This protein binds this small molecule.
Small molecule (SMILES): C[C@@H]1CN(c2ncc(-c3cccc(Cl)c3Cl)c(N)n2)C[C@H](C)N1

Sequence of chain 1.B:
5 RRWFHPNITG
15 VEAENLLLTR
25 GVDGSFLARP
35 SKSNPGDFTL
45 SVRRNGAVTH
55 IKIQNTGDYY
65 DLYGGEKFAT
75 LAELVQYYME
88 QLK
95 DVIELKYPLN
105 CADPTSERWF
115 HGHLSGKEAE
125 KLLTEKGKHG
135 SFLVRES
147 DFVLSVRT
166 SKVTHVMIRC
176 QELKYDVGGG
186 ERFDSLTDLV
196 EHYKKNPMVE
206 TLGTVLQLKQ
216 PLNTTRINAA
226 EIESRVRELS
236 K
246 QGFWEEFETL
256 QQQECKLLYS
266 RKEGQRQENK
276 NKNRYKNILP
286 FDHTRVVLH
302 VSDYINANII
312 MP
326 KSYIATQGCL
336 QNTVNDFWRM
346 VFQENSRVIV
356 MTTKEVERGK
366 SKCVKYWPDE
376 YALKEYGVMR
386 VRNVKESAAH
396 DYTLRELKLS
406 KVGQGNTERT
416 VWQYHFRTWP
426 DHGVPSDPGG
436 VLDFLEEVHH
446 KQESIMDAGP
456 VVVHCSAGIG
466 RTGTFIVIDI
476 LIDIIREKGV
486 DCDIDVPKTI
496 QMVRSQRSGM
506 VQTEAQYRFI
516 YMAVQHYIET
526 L

Binding-site contacts:
Ligand atom C22 contacts residue HIS115 of chain 1.B at 3.6 Å.
Ligand atom C3 contacts residue PHE114 of chain 1.B at 3.7 Å (hydrophobic).
Ligand atom C18 contacts residue THR254 of chain 1.B at 3.7 Å.
Ligand atom C10 contacts residue PRO492 of chain 1.B at 3.7 Å (hydrophobic).
Ligand atom N19 contacts residue PRO492 of chain 1.B at 3.5 Å.
Ligand atom C11 contacts residue THR220 of chain 1.B at 3.5 Å.
Ligand atom C10 contacts residue LYS493 of chain 1.B at 3.3 Å.
Ligand atom C9 contacts residue PRO492 of chain 1.B at 3.8 Å (hydrophobic).
Ligand atom C13 contacts residue THR220 of chain 1.B at 3.8 Å.
Ligand atom N4 contacts residue PHE114 of chain 1.B at 3.8 Å.
Ligand atom C2 contacts residue ARG112 of chain 1.B at 3.8 Å.
Ligand atom CL2 contacts residue LEU255 of chain 1.B at 3.5 Å.
Ligand atom N15 contacts residue THR220 of chain 1.B at 3.8 Å.
Ligand atom C3 contacts residue ARG112 of chain 1.B at 3.5 Å.
Ligand atom CL1 contacts residue LEU255 of chain 1.B at 3.7 Å.
Ligand atom CL2 contacts residue THR254 of chain 1.B at 3.3 Å.
Ligand atom C11 contacts residue PRO492 of chain 1.B at 3.5 Å (hydrophobic).
Ligand atom CL2 contacts residue GLN258 of chain 1.B at 3.6 Å.
Ligand atom C23 contacts residue GLU250 of chain 1.B at 3.5 Å.
Ligand atom C14 contacts residue ARG112 of chain 1.B at 3.8 Å.
Ligand atom CL1 contacts residue GLN258 of chain 1.B at 3.5 Å.
Ligand atom C18 contacts residue GLU251 of chain 1.B at 3.9 Å.
Ligand atom C2 contacts residue THR219 of chain 1.B at 3.1 Å.
Ligand atom C22 contacts residue PHE114 of chain 1.B at 3.2 Å (hydrophobic).
Ligand atom N17 contacts residue THR254 of chain 1.B at 3.4 Å.
Ligand atom C9 contacts residue LYS493 of chain 1.B at 3.7 Å.
Ligand atom CL1 contacts residue GLN496 of chain 1.B at 3.5 Å.
Ligand atom C12 contacts residue PRO492 of chain 1.B at 3.8 Å (hydrophobic).
Ligand atom C5 contacts residue THR254 of chain 1.B at 3.5 Å.
Ligand atom C22 contacts residue ARG112 of chain 1.B at 3.6 Å.
Ligand atom N17 contacts residue THR220 of chain 1.B at 3.8 Å.
Ligand atom N17 contacts residue GLU251 of chain 1.B at 3.7 Å.
Ligand atom C16 contacts residue THR220 of chain 1.B at 3.8 Å.
Ligand atom C6 contacts residue THR254 of chain 1.B at 3.6 Å.
Ligand atom C16 contacts residue THR254 of chain 1.B at 3.6 Å.
Ligand atom CL2 contacts residue ARG112 of chain 1.B at 3.6 Å.
Ligand atom N19 contacts residue LEU255 of chain 1.B at 3.6 Å (h-bond).
Ligand atom N19 contacts residue GLU251 of chain 1.B at 3.0 Å (salt-bridge).
Ligand atom C18 contacts residue THR220 of chain 1.B at 3.8 Å.
Ligand atom C14 contacts residue THR220 of chain 1.B at 3.8 Å.